The small molecule below binds the protein below.
Small molecule (SMILES): O=c1[nH]c(=O)c2ccccc2o1

Binding-site contacts:
Ligand atom C04 contacts residue PRO85 of chain 1.B at 3.8 Å (hydrophobic).
Ligand atom O01 contacts residue ILE135 of chain 1.B at 3.1 Å (h-bond).
Ligand atom C06 contacts residue GLY142 of chain 1.B at 3.4 Å.
Ligand atom O03 contacts residue ALA146 of chain 1.B at 3.8 Å.
Ligand atom N12 contacts residue PRO87 of chain 1.B at 3.9 Å.
Ligand atom O03 contacts residue PRO85 of chain 1.B at 3.3 Å.
Ligand atom C06 contacts residue GLY111 of chain 1.B at 3.9 Å.
Ligand atom C04 contacts residue THR86 of chain 1.B at 3.6 Å.
Ligand atom C02 contacts residue ALA146 of chain 1.B at 3.9 Å (hydrophobic).
Ligand atom C05 contacts residue PRO85 of chain 1.B at 3.2 Å (hydrophobic).
Ligand atom O11 contacts residue PRO87 of chain 1.B at 3.5 Å.
Ligand atom C08 contacts residue PRO87 of chain 1.B at 3.5 Å (hydrophobic).
Ligand atom C07 contacts residue PRO87 of chain 1.B at 4.1 Å (hydrophobic).
Ligand atom C05 contacts residue GLY143 of chain 1.B at 3.4 Å.
Ligand atom O11 contacts residue VAL139 of chain 1.B at 3.7 Å.
Ligand atom C10 contacts residue PRO87 of chain 1.B at 3.6 Å (hydrophobic).
Ligand atom C04 contacts residue GLY142 of chain 1.B at 4.0 Å.
Ligand atom O11 contacts residue LEU140 of chain 1.B at 2.9 Å (h-bond).
Ligand atom C10 contacts residue LEU140 of chain 1.B at 4.0 Å (hydrophobic).
Ligand atom C05 contacts residue GLY142 of chain 1.B at 3.7 Å.
Ligand atom C05 contacts residue THR86 of chain 1.B at 3.8 Å.
Ligand atom O03 contacts residue THR86 of chain 1.B at 3.1 Å (h-bond).
Ligand atom O01 contacts residue VAL133 of chain 1.B at 3.6 Å.
Ligand atom O01 contacts residue THR86 of chain 1.B at 3.8 Å.
Ligand atom C07 contacts residue LEU140 of chain 1.B at 3.8 Å (hydrophobic).
Ligand atom C02 contacts residue THR86 of chain 1.B at 3.6 Å.
Ligand atom C04 contacts residue PRO87 of chain 1.B at 3.9 Å (hydrophobic).
Ligand atom O11 contacts residue TYR138 of chain 1.B at 3.4 Å (h-bond).
Ligand atom C06 contacts residue PRO85 of chain 1.B at 4.1 Å (hydrophobic).
Ligand atom C02 contacts residue PRO85 of chain 1.B at 4.1 Å (hydrophobic).
Ligand atom C07 contacts residue GLY142 of chain 1.B at 3.8 Å.
Ligand atom O01 contacts residue PRO85 of chain 1.B at 4.0 Å.
Ligand atom C04 contacts residue GLY143 of chain 1.B at 4.0 Å.
Ligand atom N12 contacts residue THR86 of chain 1.B at 4.1 Å.
Ligand atom C09 contacts residue PRO87 of chain 1.B at 3.5 Å (hydrophobic).
Ligand atom C06 contacts residue GLY143 of chain 1.B at 3.4 Å.
Ligand atom O01 contacts residue SER134 of chain 1.B at 3.5 Å.
Ligand atom C08 contacts residue GLY142 of chain 1.B at 4.1 Å.
Ligand atom O01 contacts residue ALA146 of chain 1.B at 3.7 Å.
Ligand atom C08 contacts residue LEU140 of chain 1.B at 3.4 Å (hydrophobic).

Sequence of chain 1.B:
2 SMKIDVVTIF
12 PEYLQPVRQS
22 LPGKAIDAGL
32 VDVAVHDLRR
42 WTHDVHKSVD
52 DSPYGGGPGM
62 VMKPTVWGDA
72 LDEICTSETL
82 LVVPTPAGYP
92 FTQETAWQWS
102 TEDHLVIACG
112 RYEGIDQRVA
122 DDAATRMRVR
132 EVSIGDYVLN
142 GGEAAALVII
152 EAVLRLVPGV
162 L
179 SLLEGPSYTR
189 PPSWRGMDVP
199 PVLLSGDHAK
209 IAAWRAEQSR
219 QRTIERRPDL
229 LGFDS